The small molecule below binds the protein below.
Small molecule (SMILES): CC(=O)N[C@@H]1[C@@H](O)[C@H](O)[C@@H](CO)O[C@H]1O

Sequence of chain 1.F:
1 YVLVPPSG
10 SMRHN

Binding-site contacts:
Ligand atom C7 contacts residue ASN251 of chain 1.D at 3.1 Å.
Ligand atom C2 contacts residue ASN251 of chain 1.D at 2.5 Å.
Ligand atom C8 contacts residue ARG12 of chain 1.F at 3.4 Å.
Ligand atom O3 contacts residue ARG12 of chain 1.F at 4.5 Å.
Ligand atom C4 contacts residue ASN251 of chain 1.D at 4.2 Å.
Ligand atom N2 contacts residue MET275 of chain 1.D at 4.2 Å.
Ligand atom N2 contacts residue ASN251 of chain 1.D at 3.0 Å (h-bond).
Ligand atom C1 contacts residue ASN251 of chain 1.D at 1.4 Å.
Ligand atom C7 contacts residue ARG12 of chain 1.F at 3.9 Å.
Ligand atom C5 contacts residue ASN251 of chain 1.D at 3.7 Å.
Ligand atom C3 contacts residue ASN251 of chain 1.D at 3.8 Å.
Ligand atom C1 contacts residue LEU227 of chain 1.D at 4.3 Å (hydrophobic).
Ligand atom O5 contacts residue LEU227 of chain 1.D at 4.4 Å.
Ligand atom N2 contacts residue ARG12 of chain 1.F at 3.4 Å (salt-bridge).
Ligand atom C2 contacts residue ARG12 of chain 1.F at 4.5 Å.
Ligand atom C2 contacts residue LEU227 of chain 1.D at 4.4 Å (hydrophobic).
Ligand atom O7 contacts residue LEU227 of chain 1.D at 3.3 Å.
Ligand atom C8 contacts residue ASN251 of chain 1.D at 4.5 Å.
Ligand atom C7 contacts residue MET275 of chain 1.D at 3.7 Å (hydrophobic).
Ligand atom O5 contacts residue ASN251 of chain 1.D at 2.3 Å (h-bond).
Ligand atom O7 contacts residue ASN251 of chain 1.D at 2.8 Å (h-bond).
Ligand atom C8 contacts residue MET275 of chain 1.D at 3.6 Å (hydrophobic).
Ligand atom C7 contacts residue LEU227 of chain 1.D at 4.4 Å (hydrophobic).
Ligand atom O7 contacts residue MET275 of chain 1.D at 4.1 Å.

Sequence of chain 1.D:
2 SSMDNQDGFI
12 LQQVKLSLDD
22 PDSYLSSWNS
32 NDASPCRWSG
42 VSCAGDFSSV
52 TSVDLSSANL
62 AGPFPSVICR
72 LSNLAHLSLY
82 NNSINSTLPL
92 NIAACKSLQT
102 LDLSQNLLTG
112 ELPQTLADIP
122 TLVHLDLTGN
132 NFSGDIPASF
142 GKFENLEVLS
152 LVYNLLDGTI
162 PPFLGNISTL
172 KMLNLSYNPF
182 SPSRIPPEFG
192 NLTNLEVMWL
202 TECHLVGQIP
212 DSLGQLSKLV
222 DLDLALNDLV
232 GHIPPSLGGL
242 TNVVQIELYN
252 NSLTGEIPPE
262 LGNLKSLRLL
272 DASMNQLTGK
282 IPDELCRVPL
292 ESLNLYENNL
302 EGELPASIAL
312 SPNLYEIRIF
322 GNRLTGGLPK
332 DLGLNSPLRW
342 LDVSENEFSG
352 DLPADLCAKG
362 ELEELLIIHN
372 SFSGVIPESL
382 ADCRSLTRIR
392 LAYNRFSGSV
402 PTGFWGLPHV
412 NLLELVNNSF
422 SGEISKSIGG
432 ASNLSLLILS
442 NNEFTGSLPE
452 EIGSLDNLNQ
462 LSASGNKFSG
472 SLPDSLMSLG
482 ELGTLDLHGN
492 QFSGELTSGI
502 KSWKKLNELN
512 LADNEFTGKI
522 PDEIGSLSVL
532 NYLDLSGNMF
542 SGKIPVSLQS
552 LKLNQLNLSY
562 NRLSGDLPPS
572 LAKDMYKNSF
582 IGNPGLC